A small-molecule ligand and the protein it binds are described below.
Small molecule (SMILES): CC(=O)N[C@@H]1[C@@H](O)[C@H](O)[C@@H](CO)O[C@H]1O

Binding-site contacts:
Ligand atom O5 contacts residue ASN70 of chain 26.B at 2.4 Å (h-bond).
Ligand atom C7 contacts residue ASN70 of chain 26.B at 3.4 Å.
Ligand atom O7 contacts residue PRO31 of chain 26.B at 3.0 Å (h-bond).
Ligand atom O6 contacts residue ARG33 of chain 26.B at 3.0 Å (salt-bridge).
Ligand atom C8 contacts residue ASN70 of chain 26.B at 3.9 Å.
Ligand atom C3 contacts residue ASN70 of chain 26.B at 3.8 Å.
Ligand atom N2 contacts residue ASN32 of chain 26.B at 4.2 Å.
Ligand atom C2 contacts residue ASN70 of chain 26.B at 2.5 Å.
Ligand atom C1 contacts residue ARG33 of chain 26.B at 4.1 Å.
Ligand atom C7 contacts residue PRO31 of chain 26.B at 3.2 Å (hydrophobic).
Ligand atom O7 contacts residue SER71 of chain 26.B at 4.4 Å.
Ligand atom N2 contacts residue PRO31 of chain 26.B at 2.8 Å (h-bond).
Ligand atom C6 contacts residue ARG33 of chain 26.B at 3.7 Å.
Ligand atom C4 contacts residue ASN70 of chain 26.B at 4.2 Å.
Ligand atom N2 contacts residue ASN70 of chain 26.B at 2.9 Å (h-bond).
Ligand atom O5 contacts residue ARG33 of chain 26.B at 4.3 Å.
Ligand atom C3 contacts residue PRO31 of chain 26.B at 4.1 Å (hydrophobic).
Ligand atom O7 contacts residue ASN70 of chain 26.B at 3.5 Å (h-bond).
Ligand atom C1 contacts residue ASN70 of chain 26.B at 1.4 Å.
Ligand atom C5 contacts residue ASN70 of chain 26.B at 3.7 Å.
Ligand atom C2 contacts residue PRO31 of chain 26.B at 4.0 Å (hydrophobic).
Ligand atom C5 contacts residue ARG33 of chain 26.B at 3.9 Å.
Ligand atom O3 contacts residue PRO31 of chain 26.B at 4.2 Å.

Sequence of chain 26.B:
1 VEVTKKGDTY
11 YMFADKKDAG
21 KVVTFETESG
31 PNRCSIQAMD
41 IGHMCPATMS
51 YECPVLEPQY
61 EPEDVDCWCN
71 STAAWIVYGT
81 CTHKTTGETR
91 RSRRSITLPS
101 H